A small-molecule ligand and the protein it binds are described below.
Small molecule (SMILES): O=S(=O)(NCB(O)O)c1ccc(-c2nnn[nH]2)cc1

Binding-site contacts:
Ligand atom N16 contacts residue SER209 of chain 1.B at 3.9 Å.
Ligand atom O05 contacts residue ALA315 of chain 1.B at 2.9 Å (h-bond).
Ligand atom O04 contacts residue TYR147 of chain 1.B at 2.7 Å (h-bond).
Ligand atom B03 contacts residue SER61 of chain 1.B at 1.4 Å.
Ligand atom C12 contacts residue TYR218 of chain 1.B at 4.0 Å (hydrophobic).
Ligand atom O10 contacts residue ASN149 of chain 1.B at 2.8 Å (h-bond).
Ligand atom N16 contacts residue TYR218 of chain 1.B at 4.1 Å.
Ligand atom N17 contacts residue SER209 of chain 1.B at 2.9 Å (h-bond).
Ligand atom C13 contacts residue TYR218 of chain 1.B at 3.7 Å (hydrophobic).
Ligand atom O05 contacts residue GLY314 of chain 1.B at 3.8 Å.
Ligand atom N19 contacts residue THR316 of chain 1.B at 3.8 Å.
Ligand atom O05 contacts residue SER61 of chain 1.B at 2.4 Å (h-bond).
Ligand atom N18 contacts residue SER209 of chain 1.B at 3.6 Å.
Ligand atom C13 contacts residue GLN117 of chain 1.B at 3.9 Å.
Ligand atom C15 contacts residue VAL208 of chain 1.B at 4.1 Å (hydrophobic).
Ligand atom B03 contacts residue LYS64 of chain 1.B at 3.7 Å.
Ligand atom N18 contacts residue GLY317 of chain 1.B at 3.6 Å.
Ligand atom C21 contacts residue ALA315 of chain 1.B at 3.9 Å (hydrophobic).
Ligand atom C20 contacts residue GLY317 of chain 1.B at 3.9 Å.
Ligand atom C20 contacts residue THR316 of chain 1.B at 3.8 Å.
Ligand atom C15 contacts residue GLY317 of chain 1.B at 4.1 Å.
Ligand atom C06 contacts residue LYS64 of chain 1.B at 3.8 Å.
Ligand atom O10 contacts residue GLN117 of chain 1.B at 3.9 Å.
Ligand atom N07 contacts residue ALA315 of chain 1.B at 4.1 Å.
Ligand atom C12 contacts residue GLN117 of chain 1.B at 3.8 Å.
Ligand atom O05 contacts residue GLY60 of chain 1.B at 3.9 Å.
Ligand atom C06 contacts residue SER61 of chain 1.B at 2.4 Å.
Ligand atom N16 contacts residue VAL208 of chain 1.B at 3.6 Å.
Ligand atom S08 contacts residue ASN149 of chain 1.B at 4.0 Å.
Ligand atom N17 contacts residue VAL208 of chain 1.B at 3.4 Å.
Ligand atom O10 contacts residue LEU116 of chain 1.B at 3.9 Å.
Ligand atom B03 contacts residue TYR147 of chain 1.B at 3.4 Å.
Ligand atom O04 contacts residue SER61 of chain 1.B at 2.4 Å (h-bond).
Ligand atom N19 contacts residue GLY317 of chain 1.B at 3.0 Å (h-bond).
Ligand atom C20 contacts residue ALA315 of chain 1.B at 4.2 Å (hydrophobic).
Ligand atom C06 contacts residue ASN149 of chain 1.B at 3.8 Å.
Ligand atom C12 contacts residue ASN149 of chain 1.B at 4.0 Å.
Ligand atom N18 contacts residue VAL208 of chain 1.B at 3.6 Å.
Ligand atom B03 contacts residue ALA315 of chain 1.B at 4.1 Å.
Ligand atom N07 contacts residue SER61 of chain 1.B at 3.7 Å.

Sequence of chain 1.B:
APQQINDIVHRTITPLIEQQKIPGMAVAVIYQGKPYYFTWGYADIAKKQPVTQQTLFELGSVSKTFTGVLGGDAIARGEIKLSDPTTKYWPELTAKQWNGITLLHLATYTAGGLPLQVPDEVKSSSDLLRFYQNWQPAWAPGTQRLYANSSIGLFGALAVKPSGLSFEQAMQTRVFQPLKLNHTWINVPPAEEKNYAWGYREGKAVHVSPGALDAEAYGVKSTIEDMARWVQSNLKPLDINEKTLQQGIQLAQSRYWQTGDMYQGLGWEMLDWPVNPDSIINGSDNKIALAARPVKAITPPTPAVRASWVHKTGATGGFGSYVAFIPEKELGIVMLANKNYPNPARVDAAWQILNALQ